Sequence of chain 1.A:
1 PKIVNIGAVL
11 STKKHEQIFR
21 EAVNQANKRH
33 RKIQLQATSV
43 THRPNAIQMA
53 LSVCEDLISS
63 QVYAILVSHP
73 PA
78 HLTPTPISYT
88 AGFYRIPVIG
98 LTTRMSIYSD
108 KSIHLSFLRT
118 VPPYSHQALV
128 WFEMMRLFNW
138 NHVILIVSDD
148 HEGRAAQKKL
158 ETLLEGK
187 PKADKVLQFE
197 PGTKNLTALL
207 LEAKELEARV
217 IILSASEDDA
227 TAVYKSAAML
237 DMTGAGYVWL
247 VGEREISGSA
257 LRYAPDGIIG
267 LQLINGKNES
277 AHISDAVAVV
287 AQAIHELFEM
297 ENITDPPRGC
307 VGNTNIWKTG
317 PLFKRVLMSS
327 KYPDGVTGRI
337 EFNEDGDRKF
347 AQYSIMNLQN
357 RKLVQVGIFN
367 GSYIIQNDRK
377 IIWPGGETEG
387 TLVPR

The protein below binds the small molecule below.
Small molecule (SMILES): CC(=O)N[C@@H]1[C@@H](O)[C@H](O)[C@@H](CO)O[C@H]1O

Binding-site contacts:
Ligand atom C8 contacts residue SO41 of chain 1.I at 4.1 Å.
Ligand atom C8 contacts residue LYS273 of chain 1.A at 3.9 Å.
Ligand atom C8 contacts residue ASN274 of chain 1.A at 4.2 Å.
Ligand atom C1 contacts residue SO41 of chain 1.I at 3.4 Å.
Ligand atom C7 contacts residue SO41 of chain 1.I at 3.9 Å.
Ligand atom C1 contacts residue ASN274 of chain 1.A at 1.4 Å.
Ligand atom C2 contacts residue SO41 of chain 1.I at 3.5 Å.
Ligand atom O3 contacts residue SO41 of chain 1.I at 4.5 Å.
Ligand atom C3 contacts residue SO41 of chain 1.I at 3.7 Å.
Ligand atom C5 contacts residue ASN274 of chain 1.A at 3.7 Å.
Ligand atom N2 contacts residue SO41 of chain 1.I at 2.9 Å (h-bond).
Ligand atom N2 contacts residue ASN274 of chain 1.A at 2.7 Å (h-bond).
Ligand atom C2 contacts residue ASN274 of chain 1.A at 2.4 Å.
Ligand atom O5 contacts residue ASN274 of chain 1.A at 2.5 Å (h-bond).
Ligand atom C4 contacts residue ASN274 of chain 1.A at 4.3 Å.
Ligand atom C3 contacts residue ASN274 of chain 1.A at 3.7 Å.
Ligand atom O7 contacts residue ASN274 of chain 1.A at 3.2 Å (h-bond).
Ligand atom C7 contacts residue ASN274 of chain 1.A at 3.1 Å.